Binding-site contacts:
Ligand atom C2 contacts residue ASN187 of chain 1.E at 2.3 Å.
Ligand atom C8 contacts residue THR189 of chain 1.E at 4.0 Å.
Ligand atom C7 contacts residue THR189 of chain 1.E at 4.4 Å.
Ligand atom C7 contacts residue ASN187 of chain 1.E at 3.9 Å.
Ligand atom C1 contacts residue ASN187 of chain 1.E at 1.4 Å.
Ligand atom O5 contacts residue ASN187 of chain 1.E at 2.4 Å (h-bond).
Ligand atom C5 contacts residue ASN187 of chain 1.E at 3.7 Å.
Ligand atom C3 contacts residue ASN187 of chain 1.E at 3.7 Å.
Ligand atom C1 contacts residue TRP185 of chain 1.E at 4.2 Å (hydrophobic).
Ligand atom C3 contacts residue THR189 of chain 1.E at 4.2 Å.
Ligand atom C1 contacts residue THR189 of chain 1.E at 3.5 Å.
Ligand atom O5 contacts residue TRP185 of chain 1.E at 4.2 Å.
Ligand atom N2 contacts residue ASN187 of chain 1.E at 2.8 Å (h-bond).
Ligand atom C2 contacts residue THR189 of chain 1.E at 3.9 Å.
Ligand atom O7 contacts residue ASN187 of chain 1.E at 4.4 Å.
Ligand atom N2 contacts residue THR189 of chain 1.E at 3.5 Å (h-bond).
Ligand atom O6 contacts residue TRP185 of chain 1.E at 4.2 Å.
Ligand atom C4 contacts residue ASN187 of chain 1.E at 4.1 Å.

Sequence of chain 1.E:
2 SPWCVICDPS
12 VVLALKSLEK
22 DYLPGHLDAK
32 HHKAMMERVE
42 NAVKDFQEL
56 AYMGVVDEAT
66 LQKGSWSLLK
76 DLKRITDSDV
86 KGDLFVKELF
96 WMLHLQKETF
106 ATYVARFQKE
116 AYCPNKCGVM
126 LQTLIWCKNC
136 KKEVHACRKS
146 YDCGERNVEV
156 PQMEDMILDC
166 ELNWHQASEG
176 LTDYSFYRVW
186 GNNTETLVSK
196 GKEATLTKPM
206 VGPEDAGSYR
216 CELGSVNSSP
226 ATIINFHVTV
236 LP

A protein and the small-molecule ligand that binds it are described below.
Small molecule (SMILES): CC(=O)N[C@@H]1[C@@H](O)[C@H](O)[C@@H](CO)O[C@H]1O